Sequence of chain 1.A:
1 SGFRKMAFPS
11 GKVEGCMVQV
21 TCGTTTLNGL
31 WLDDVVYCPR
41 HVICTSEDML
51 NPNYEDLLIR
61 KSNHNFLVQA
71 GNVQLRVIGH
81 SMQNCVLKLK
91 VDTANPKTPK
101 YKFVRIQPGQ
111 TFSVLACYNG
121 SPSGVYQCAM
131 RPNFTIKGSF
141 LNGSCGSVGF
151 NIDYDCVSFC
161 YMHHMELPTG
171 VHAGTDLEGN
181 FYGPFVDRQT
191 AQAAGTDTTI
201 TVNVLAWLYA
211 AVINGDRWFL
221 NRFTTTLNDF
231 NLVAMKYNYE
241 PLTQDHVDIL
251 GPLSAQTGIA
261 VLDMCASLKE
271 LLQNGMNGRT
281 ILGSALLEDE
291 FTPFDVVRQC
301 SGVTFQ

This small molecule binds to this protein.
Small molecule (SMILES): CCCOc1cc(Cl)cc(-c2cc(-c3ccccc3C#N)cn(-c3cccnc3)c2=O)c1

Binding-site contacts:
Ligand atom CL1 contacts residue ASP187 of chain 1.A at 3.4 Å.
Ligand atom C16 contacts residue HIS41 of chain 1.A at 3.7 Å.
Ligand atom C19 contacts residue MET49 of chain 1.A at 3.7 Å (hydrophobic).
Ligand atom C20 contacts residue MET49 of chain 1.A at 3.7 Å (hydrophobic).
Ligand atom N3 contacts residue SER144 of chain 1.A at 3.5 Å (h-bond).
Ligand atom N2 contacts residue GLU166 of chain 1.A at 3.6 Å.
Ligand atom O1 contacts residue MET165 of chain 1.A at 3.1 Å.
Ligand atom C10 contacts residue ASN142 of chain 1.A at 3.4 Å.
Ligand atom C13 contacts residue THR25 of chain 1.A at 3.7 Å.
Ligand atom C22 contacts residue MET165 of chain 1.A at 3.6 Å (hydrophobic).
Ligand atom N3 contacts residue GLY143 of chain 1.A at 3.1 Å (h-bond).
Ligand atom C3 contacts residue CYS145 of chain 1.A at 3.8 Å (hydrophobic).
Ligand atom C12 contacts residue THR26 of chain 1.A at 3.6 Å.
Ligand atom N3 contacts residue CYS145 of chain 1.A at 3.1 Å (h-bond).
Ligand atom C4 contacts residue PHE140 of chain 1.A at 3.4 Å (hydrophobic).
Ligand atom C25 contacts residue GLN192 of chain 1.A at 3.7 Å.
Ligand atom C21 contacts residue ARG188 of chain 1.A at 3.8 Å.
Ligand atom C5 contacts residue ASN142 of chain 1.A at 3.5 Å.
Ligand atom C21 contacts residue MET165 of chain 1.A at 3.4 Å (hydrophobic).
Ligand atom O1 contacts residue GLU166 of chain 1.A at 2.8 Å (salt-bridge).
Ligand atom CL1 contacts residue HIS41 of chain 1.A at 3.7 Å.
Ligand atom C3 contacts residue GLU166 of chain 1.A at 3.7 Å.
Ligand atom C9 contacts residue ASN142 of chain 1.A at 3.6 Å.
Ligand atom C4 contacts residue LEU141 of chain 1.A at 3.6 Å (hydrophobic).
Ligand atom O2 contacts residue MET165 of chain 1.A at 3.8 Å.
Ligand atom C24 contacts residue GLU166 of chain 1.A at 3.6 Å.
Ligand atom N1 contacts residue CYS145 of chain 1.A at 3.6 Å.
Ligand atom C11 contacts residue ASN142 of chain 1.A at 3.5 Å.
Ligand atom C7 contacts residue ASN142 of chain 1.A at 3.3 Å.
Ligand atom CL1 contacts residue ARG188 of chain 1.A at 3.8 Å.
Ligand atom CL1 contacts residue MET49 of chain 1.A at 3.7 Å.
Ligand atom C4 contacts residue GLU166 of chain 1.A at 3.5 Å.
Ligand atom C3 contacts residue HIS163 of chain 1.A at 3.4 Å.
Ligand atom C7 contacts residue CYS145 of chain 1.A at 3.6 Å (hydrophobic).
Ligand atom N2 contacts residue SER144 of chain 1.A at 3.6 Å.
Ligand atom C11 contacts residue GLY143 of chain 1.A at 3.5 Å.
Ligand atom C11 contacts residue CYS145 of chain 1.A at 3.6 Å (hydrophobic).
Ligand atom C23 contacts residue GLU166 of chain 1.A at 3.4 Å.
Ligand atom C5 contacts residue LEU141 of chain 1.A at 3.5 Å (hydrophobic).
Ligand atom N2 contacts residue HIS163 of chain 1.A at 2.9 Å (h-bond).